Binding-site contacts:
Ligand atom C36 contacts residue MET884 of chain 1.A at 3.7 Å (hydrophobic).
Ligand atom C57 contacts residue ASP895 of chain 1.A at 3.7 Å.
Ligand atom C15 contacts residue PHE735 of chain 1.A at 3.3 Å (hydrophobic).
Ligand atom N45 contacts residue VAL812 of chain 1.A at 3.1 Å (h-bond).
Ligand atom C51 contacts residue TYR797 of chain 1.A at 3.7 Å (hydrophobic).
Ligand atom N45 contacts residue VAL811 of chain 1.A at 3.8 Å.
Ligand atom N42 contacts residue GLU810 of chain 1.A at 2.8 Å (salt-bridge).
Ligand atom F63 contacts residue PRO742 of chain 1.A at 3.6 Å.
Ligand atom C34 contacts residue THR817 of chain 1.A at 3.7 Å.
Ligand atom C11 contacts residue TRP744 of chain 1.A at 3.5 Å (hydrophobic).
Ligand atom C31 contacts residue MET736 of chain 1.A at 3.8 Å (hydrophobic).
Ligand atom C41 contacts residue ILE761 of chain 1.A at 3.8 Å (hydrophobic).
Ligand atom C2 contacts residue THR734 of chain 1.A at 3.7 Å.
Ligand atom C53 contacts residue ILE809 of chain 1.A at 3.7 Å (hydrophobic).
Ligand atom C51 contacts residue ILE894 of chain 1.A at 3.3 Å (hydrophobic).
Ligand atom C53 contacts residue ILE894 of chain 1.A at 3.8 Å (hydrophobic).
Ligand atom C29 contacts residue THR817 of chain 1.A at 3.8 Å.
Ligand atom F61 contacts residue ILE809 of chain 1.A at 3.8 Å.
Ligand atom N49 contacts residue MET884 of chain 1.A at 3.8 Å.
Ligand atom C46 contacts residue VAL812 of chain 1.A at 3.5 Å (hydrophobic).
Ligand atom C31 contacts residue TRP744 of chain 1.A at 3.5 Å (hydrophobic).
Ligand atom C33 contacts residue MET884 of chain 1.A at 3.6 Å (hydrophobic).
Ligand atom C40 contacts residue ILE761 of chain 1.A at 3.9 Å (hydrophobic).
Ligand atom F62 contacts residue LYS763 of chain 1.A at 3.0 Å.
Ligand atom C53 contacts residue TYR797 of chain 1.A at 3.2 Å (hydrophobic).
Ligand atom C60 contacts residue LYS763 of chain 1.A at 3.6 Å.
Ligand atom F62 contacts residue ILE809 of chain 1.A at 3.3 Å.
Ligand atom N45 contacts residue GLU810 of chain 1.A at 3.8 Å.
Ligand atom F63 contacts residue MET736 of chain 1.A at 3.4 Å.
Ligand atom C15 contacts residue THR734 of chain 1.A at 3.8 Å.
Ligand atom O1 contacts residue THR734 of chain 1.A at 2.7 Å (h-bond).
Ligand atom C34 contacts residue MET884 of chain 1.A at 3.4 Å (hydrophobic).
Ligand atom F63 contacts residue LYS763 of chain 1.A at 3.3 Å.
Ligand atom N48 contacts residue MET884 of chain 1.A at 3.8 Å.
Ligand atom C41 contacts residue GLU810 of chain 1.A at 3.7 Å.
Ligand atom F62 contacts residue ASP895 of chain 1.A at 3.9 Å.
Ligand atom N48 contacts residue TRP744 of chain 1.A at 3.4 Å.
Ligand atom N55 contacts residue ASP895 of chain 1.A at 3.5 Å (salt-bridge).
Ligand atom C46 contacts residue TRP744 of chain 1.A at 3.5 Å (hydrophobic).
Ligand atom F61 contacts residue ILE761 of chain 1.A at 3.3 Å.

Sequence of chain 1.A:
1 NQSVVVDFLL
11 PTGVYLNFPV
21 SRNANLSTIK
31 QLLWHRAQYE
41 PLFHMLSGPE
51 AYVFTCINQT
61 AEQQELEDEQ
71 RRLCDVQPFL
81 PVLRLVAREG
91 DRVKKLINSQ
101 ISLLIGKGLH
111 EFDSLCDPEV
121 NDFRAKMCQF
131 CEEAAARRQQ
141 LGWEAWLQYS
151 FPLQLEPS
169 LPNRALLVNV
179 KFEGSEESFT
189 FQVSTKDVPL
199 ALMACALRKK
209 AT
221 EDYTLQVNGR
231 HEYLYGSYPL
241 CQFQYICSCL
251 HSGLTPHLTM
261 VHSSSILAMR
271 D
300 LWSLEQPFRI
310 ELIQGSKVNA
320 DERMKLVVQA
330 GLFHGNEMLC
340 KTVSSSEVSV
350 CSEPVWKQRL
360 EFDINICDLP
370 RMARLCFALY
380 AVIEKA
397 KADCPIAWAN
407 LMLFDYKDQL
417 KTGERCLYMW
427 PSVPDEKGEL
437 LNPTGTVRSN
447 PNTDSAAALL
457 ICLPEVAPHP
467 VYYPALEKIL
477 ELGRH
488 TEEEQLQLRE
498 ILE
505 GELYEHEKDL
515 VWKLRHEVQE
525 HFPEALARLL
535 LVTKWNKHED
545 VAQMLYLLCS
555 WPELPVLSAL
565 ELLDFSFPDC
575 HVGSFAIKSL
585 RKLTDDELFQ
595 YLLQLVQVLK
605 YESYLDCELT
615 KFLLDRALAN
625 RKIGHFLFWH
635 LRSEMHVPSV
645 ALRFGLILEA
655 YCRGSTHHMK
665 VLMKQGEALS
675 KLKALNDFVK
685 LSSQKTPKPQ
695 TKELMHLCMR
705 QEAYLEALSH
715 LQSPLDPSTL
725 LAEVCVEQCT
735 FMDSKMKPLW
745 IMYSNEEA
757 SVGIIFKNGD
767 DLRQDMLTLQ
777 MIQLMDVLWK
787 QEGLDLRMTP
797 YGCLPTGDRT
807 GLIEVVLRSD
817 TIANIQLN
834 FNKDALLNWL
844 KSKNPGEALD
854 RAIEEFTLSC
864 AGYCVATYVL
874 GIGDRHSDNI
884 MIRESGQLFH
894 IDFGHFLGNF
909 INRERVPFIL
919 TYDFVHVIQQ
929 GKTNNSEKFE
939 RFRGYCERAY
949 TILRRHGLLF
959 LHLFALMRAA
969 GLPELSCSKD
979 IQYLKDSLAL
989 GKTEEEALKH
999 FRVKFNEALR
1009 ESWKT

The protein below binds the small molecule below.
Small molecule (SMILES): CC(=O)N1CCN(c2cccc(-c3cc(-c4ccnn4CC(F)(F)F)c4c(N)ncnn34)c2)C(=O)C1(C)C